This small molecule binds to this protein.
Small molecule (SMILES): CC(=O)N[C@H]1[C@H](O[C@H]2[C@H](O)[C@@H](NC(C)=O)CO[C@@H]2CO)O[C@H](CO)[C@@H](O)[C@@H]1O

Binding-site contacts:
Ligand atom N2 contacts residue ASN1058 of chain 1.C at 2.9 Å (h-bond).
Ligand atom C4 contacts residue ALA690 of chain 1.C at 4.5 Å (hydrophobic).
Ligand atom C7 contacts residue ASN1058 of chain 1.C at 3.9 Å.
Ligand atom C1 contacts residue GLN879 of chain 1.A at 4.4 Å.
Ligand atom C8 contacts residue GLU1056 of chain 1.C at 3.9 Å.
Ligand atom O7 contacts residue SER688 of chain 1.C at 4.3 Å.
Ligand atom C4 contacts residue ASN1058 of chain 1.C at 4.2 Å.
Ligand atom C7 contacts residue ALA690 of chain 1.C at 4.0 Å (hydrophobic).
Ligand atom C1 contacts residue ASN1058 of chain 1.C at 1.4 Å.
Ligand atom O4 contacts residue ALA690 of chain 1.C at 4.0 Å.
Ligand atom C6 contacts residue ALA690 of chain 1.C at 3.8 Å (hydrophobic).
Ligand atom C2 contacts residue ASN1058 of chain 1.C at 2.5 Å.
Ligand atom N2 contacts residue ALA690 of chain 1.C at 4.4 Å.
Ligand atom O7 contacts residue ASN1058 of chain 1.C at 4.4 Å.
Ligand atom O5 contacts residue ASN1058 of chain 1.C at 2.4 Å (h-bond).
Ligand atom C8 contacts residue ALA690 of chain 1.C at 3.8 Å (hydrophobic).
Ligand atom C3 contacts residue ASN1058 of chain 1.C at 3.8 Å.
Ligand atom C5 contacts residue ASN1058 of chain 1.C at 3.7 Å.
Ligand atom O7 contacts residue ALA690 of chain 1.C at 4.3 Å.
Ligand atom C5 contacts residue ALA690 of chain 1.C at 3.7 Å (hydrophobic).

Sequence of chain 1.A:
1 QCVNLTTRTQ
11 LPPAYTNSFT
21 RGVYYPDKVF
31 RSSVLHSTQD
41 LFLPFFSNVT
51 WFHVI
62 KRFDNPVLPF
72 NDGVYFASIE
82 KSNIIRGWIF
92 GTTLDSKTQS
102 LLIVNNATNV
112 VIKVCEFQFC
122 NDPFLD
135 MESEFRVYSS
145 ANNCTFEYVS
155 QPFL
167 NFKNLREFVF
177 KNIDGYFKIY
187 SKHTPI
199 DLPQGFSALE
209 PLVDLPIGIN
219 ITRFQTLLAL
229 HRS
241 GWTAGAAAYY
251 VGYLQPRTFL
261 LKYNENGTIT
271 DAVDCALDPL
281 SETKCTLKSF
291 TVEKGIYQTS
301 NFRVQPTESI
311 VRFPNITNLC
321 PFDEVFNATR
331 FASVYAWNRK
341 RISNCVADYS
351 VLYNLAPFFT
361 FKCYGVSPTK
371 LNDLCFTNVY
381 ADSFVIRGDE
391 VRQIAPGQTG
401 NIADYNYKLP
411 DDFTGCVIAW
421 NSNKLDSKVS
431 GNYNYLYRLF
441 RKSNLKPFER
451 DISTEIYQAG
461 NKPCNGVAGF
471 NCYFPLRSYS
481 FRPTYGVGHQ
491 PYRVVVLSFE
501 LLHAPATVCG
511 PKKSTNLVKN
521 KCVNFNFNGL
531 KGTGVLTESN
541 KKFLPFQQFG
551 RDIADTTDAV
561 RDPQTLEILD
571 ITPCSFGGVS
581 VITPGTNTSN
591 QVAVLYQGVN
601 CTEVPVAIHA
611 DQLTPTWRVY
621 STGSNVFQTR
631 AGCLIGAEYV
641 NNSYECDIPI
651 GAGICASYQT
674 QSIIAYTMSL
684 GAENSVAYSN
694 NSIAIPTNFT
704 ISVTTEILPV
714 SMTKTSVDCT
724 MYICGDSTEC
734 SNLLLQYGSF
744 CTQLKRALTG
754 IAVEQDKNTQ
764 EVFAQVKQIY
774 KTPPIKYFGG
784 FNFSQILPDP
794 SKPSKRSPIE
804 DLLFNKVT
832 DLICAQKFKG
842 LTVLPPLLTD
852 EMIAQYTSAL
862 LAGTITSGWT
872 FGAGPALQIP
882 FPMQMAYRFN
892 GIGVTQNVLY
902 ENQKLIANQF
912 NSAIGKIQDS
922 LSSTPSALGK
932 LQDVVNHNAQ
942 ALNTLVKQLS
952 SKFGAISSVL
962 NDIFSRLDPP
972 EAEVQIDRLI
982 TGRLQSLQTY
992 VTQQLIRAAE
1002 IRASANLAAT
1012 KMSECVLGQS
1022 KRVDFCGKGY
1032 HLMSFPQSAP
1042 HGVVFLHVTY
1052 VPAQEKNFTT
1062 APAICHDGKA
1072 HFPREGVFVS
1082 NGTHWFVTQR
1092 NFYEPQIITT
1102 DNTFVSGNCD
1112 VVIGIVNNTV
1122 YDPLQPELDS

Sequence of chain 1.C:
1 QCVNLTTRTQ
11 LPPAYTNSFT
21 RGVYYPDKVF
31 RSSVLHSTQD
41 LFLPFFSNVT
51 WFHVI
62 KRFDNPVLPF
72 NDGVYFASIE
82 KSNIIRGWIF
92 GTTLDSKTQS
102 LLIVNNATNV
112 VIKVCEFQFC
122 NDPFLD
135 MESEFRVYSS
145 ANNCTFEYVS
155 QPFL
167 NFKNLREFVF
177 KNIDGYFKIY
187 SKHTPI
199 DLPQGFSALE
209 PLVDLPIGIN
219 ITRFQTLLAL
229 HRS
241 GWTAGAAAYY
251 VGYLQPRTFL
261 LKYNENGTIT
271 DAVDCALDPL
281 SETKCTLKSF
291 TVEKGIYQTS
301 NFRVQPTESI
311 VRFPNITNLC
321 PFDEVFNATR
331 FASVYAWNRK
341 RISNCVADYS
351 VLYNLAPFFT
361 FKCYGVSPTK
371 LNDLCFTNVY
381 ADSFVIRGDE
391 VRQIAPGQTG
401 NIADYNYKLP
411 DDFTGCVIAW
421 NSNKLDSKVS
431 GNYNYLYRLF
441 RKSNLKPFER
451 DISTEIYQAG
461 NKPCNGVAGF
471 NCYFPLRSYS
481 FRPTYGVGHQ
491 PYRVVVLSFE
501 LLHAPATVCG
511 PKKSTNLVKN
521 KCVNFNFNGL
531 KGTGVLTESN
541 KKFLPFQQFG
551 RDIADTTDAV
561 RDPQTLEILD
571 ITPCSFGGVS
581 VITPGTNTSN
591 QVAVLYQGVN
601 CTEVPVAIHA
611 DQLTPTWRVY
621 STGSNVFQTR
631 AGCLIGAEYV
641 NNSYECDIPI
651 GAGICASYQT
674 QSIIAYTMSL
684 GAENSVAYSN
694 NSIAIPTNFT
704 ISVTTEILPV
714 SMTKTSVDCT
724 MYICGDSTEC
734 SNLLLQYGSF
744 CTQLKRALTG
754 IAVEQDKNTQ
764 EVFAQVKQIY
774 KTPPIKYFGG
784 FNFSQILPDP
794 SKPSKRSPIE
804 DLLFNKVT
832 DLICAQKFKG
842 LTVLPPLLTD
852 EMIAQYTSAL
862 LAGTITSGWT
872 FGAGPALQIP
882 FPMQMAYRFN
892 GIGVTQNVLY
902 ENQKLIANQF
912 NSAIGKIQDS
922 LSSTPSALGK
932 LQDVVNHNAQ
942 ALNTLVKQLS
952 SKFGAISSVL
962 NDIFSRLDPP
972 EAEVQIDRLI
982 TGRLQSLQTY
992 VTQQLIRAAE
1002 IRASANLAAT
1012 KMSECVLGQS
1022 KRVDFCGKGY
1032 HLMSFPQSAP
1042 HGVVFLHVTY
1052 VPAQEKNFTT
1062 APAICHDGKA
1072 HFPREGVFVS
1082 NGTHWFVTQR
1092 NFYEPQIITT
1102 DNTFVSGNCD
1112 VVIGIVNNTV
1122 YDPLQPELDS